Binding-site contacts:
Ligand atom CBA contacts residue LEU179 of chain 1.A at 3.9 Å (hydrophobic).
Ligand atom NAS contacts residue CYS129 of chain 1.A at 2.8 Å (h-bond).
Ligand atom CAO contacts residue VAL110 of chain 1.A at 3.6 Å (hydrophobic).
Ligand atom CBD contacts residue TYR128 of chain 1.A at 3.4 Å (hydrophobic).
Ligand atom CBF contacts residue CYS130 of chain 1.A at 3.2 Å (hydrophobic).
Ligand atom CAT contacts residue CYS129 of chain 1.A at 3.7 Å (hydrophobic).
Ligand atom CAX contacts residue PHE207 of chain 1.A at 3.7 Å (hydrophobic).
Ligand atom CAR contacts residue CYS129 of chain 1.A at 3.7 Å (hydrophobic).
Ligand atom CAJ contacts residue ASP206 of chain 1.A at 3.3 Å.
Ligand atom CAX contacts residue LEU51 of chain 1.A at 3.6 Å (hydrophobic).
Ligand atom CAK contacts residue ASP206 of chain 1.A at 3.6 Å.
Ligand atom CAL contacts residue ASP206 of chain 1.A at 3.6 Å.
Ligand atom CAR contacts residue GLU127 of chain 1.A at 3.2 Å.
Ligand atom NAS contacts residue LEU195 of chain 1.A at 3.8 Å.
Ligand atom OAI contacts residue GLY205 of chain 1.A at 3.4 Å.
Ligand atom OBG contacts residue THR126 of chain 1.A at 3.5 Å.
Ligand atom CAR contacts residue ALA77 of chain 1.A at 3.6 Å (hydrophobic).
Ligand atom NAS contacts residue GLU127 of chain 1.A at 3.8 Å.
Ligand atom CBF contacts residue GLY132 of chain 1.A at 3.2 Å.
Ligand atom CAW contacts residue LEU51 of chain 1.A at 3.8 Å (hydrophobic).
Ligand atom CBB contacts residue GLY132 of chain 1.A at 3.6 Å.
Ligand atom NAY contacts residue PHE207 of chain 1.A at 3.3 Å.
Ligand atom CAC contacts residue LEU195 of chain 1.A at 3.7 Å (hydrophobic).
Ligand atom CAC contacts residue ASP206 of chain 1.A at 3.7 Å.
Ligand atom CBF contacts residue TYR131 of chain 1.A at 3.2 Å (hydrophobic).
Ligand atom CAL contacts residue GLU96 of chain 1.A at 3.7 Å.
Ligand atom NAH contacts residue ALA77 of chain 1.A at 3.7 Å.
Ligand atom CAB contacts residue LEU195 of chain 1.A at 3.7 Å (hydrophobic).
Ligand atom NAS contacts residue TYR128 of chain 1.A at 3.5 Å.
Ligand atom OBG contacts residue LYS79 of chain 1.A at 3.8 Å.
Ligand atom CAZ contacts residue GLY132 of chain 1.A at 3.7 Å.
Ligand atom CAD contacts residue ASP206 of chain 1.A at 3.4 Å.
Ligand atom OAI contacts residue ASP206 of chain 1.A at 2.8 Å (salt-bridge).
Ligand atom CAG contacts residue VAL59 of chain 1.A at 3.5 Å (hydrophobic).
Ligand atom CAP contacts residue VAL110 of chain 1.A at 3.1 Å (hydrophobic).
Ligand atom CBH contacts residue THR126 of chain 1.A at 3.8 Å.
Ligand atom CAU contacts residue LEU195 of chain 1.A at 3.6 Å (hydrophobic).
Ligand atom CAF contacts residue THR126 of chain 1.A at 3.5 Å.
Ligand atom CAT contacts residue LEU195 of chain 1.A at 3.5 Å (hydrophobic).
Ligand atom CAV contacts residue CYS129 of chain 1.A at 3.3 Å (hydrophobic).

This protein binds this small molecule.
Small molecule (SMILES): COc1ccc([C@H]2COc3cc(Cn4cnc5cc(C#CC(C)(C)N)cnc54)ccc3O2)cn1

Sequence of chain 1.A:
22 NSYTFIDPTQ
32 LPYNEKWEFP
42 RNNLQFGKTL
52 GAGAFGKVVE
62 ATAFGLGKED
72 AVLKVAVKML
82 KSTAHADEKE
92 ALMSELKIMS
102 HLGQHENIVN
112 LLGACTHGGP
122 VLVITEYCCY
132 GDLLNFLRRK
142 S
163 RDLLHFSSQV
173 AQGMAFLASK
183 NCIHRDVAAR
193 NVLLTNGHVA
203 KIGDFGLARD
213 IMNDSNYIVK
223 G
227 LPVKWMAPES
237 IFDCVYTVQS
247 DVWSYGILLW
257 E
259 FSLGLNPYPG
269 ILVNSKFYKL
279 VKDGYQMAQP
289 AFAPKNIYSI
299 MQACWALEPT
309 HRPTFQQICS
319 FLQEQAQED